Binding-site contacts:
Ligand atom O3 contacts residue VAL458 of chain 1.A at 3.0 Å (h-bond).
Ligand atom C5 contacts residue VAL458 of chain 1.A at 3.8 Å (hydrophobic).
Ligand atom O7 contacts residue ASN462 of chain 1.A at 4.1 Å.
Ligand atom C7 contacts residue GLN461 of chain 1.A at 4.4 Å.
Ligand atom C2 contacts residue ASN462 of chain 1.A at 2.5 Å.
Ligand atom C8 contacts residue SER25 of chain 1.A at 3.3 Å.
Ligand atom O5 contacts residue VAL458 of chain 1.A at 3.7 Å.
Ligand atom N2 contacts residue VAL458 of chain 1.A at 3.4 Å (h-bond).
Ligand atom C3 contacts residue TYR460 of chain 1.A at 4.3 Å (hydrophobic).
Ligand atom O7 contacts residue VAL458 of chain 1.A at 4.2 Å.
Ligand atom C3 contacts residue VAL458 of chain 1.A at 3.7 Å (hydrophobic).
Ligand atom N2 contacts residue ASN462 of chain 1.A at 2.9 Å (h-bond).
Ligand atom C5 contacts residue ASN462 of chain 1.A at 3.6 Å.
Ligand atom C7 contacts residue ASN462 of chain 1.A at 3.8 Å.
Ligand atom C6 contacts residue ASN462 of chain 1.A at 4.4 Å.
Ligand atom C3 contacts residue ASN462 of chain 1.A at 3.8 Å.
Ligand atom C6 contacts residue VAL458 of chain 1.A at 3.8 Å (hydrophobic).
Ligand atom C8 contacts residue VAL458 of chain 1.A at 3.4 Å (hydrophobic).
Ligand atom O5 contacts residue ASN462 of chain 1.A at 2.4 Å (h-bond).
Ligand atom C2 contacts residue VAL458 of chain 1.A at 4.2 Å (hydrophobic).
Ligand atom C7 contacts residue TYR460 of chain 1.A at 3.5 Å (hydrophobic).
Ligand atom O6 contacts residue ASN462 of chain 1.A at 3.8 Å.
Ligand atom C2 contacts residue TYR460 of chain 1.A at 3.8 Å (hydrophobic).
Ligand atom C1 contacts residue TYR460 of chain 1.A at 3.7 Å (hydrophobic).
Ligand atom C1 contacts residue VAL458 of chain 1.A at 4.4 Å (hydrophobic).
Ligand atom C6 contacts residue PRO410 of chain 1.A at 4.1 Å (hydrophobic).
Ligand atom N2 contacts residue GLN461 of chain 1.A at 4.5 Å.
Ligand atom C8 contacts residue TYR460 of chain 1.A at 3.4 Å (hydrophobic).
Ligand atom C1 contacts residue ASN462 of chain 1.A at 1.5 Å.
Ligand atom C8 contacts residue THR459 of chain 1.A at 4.2 Å.
Ligand atom C8 contacts residue GLN461 of chain 1.A at 3.5 Å.
Ligand atom O6 contacts residue PRO410 of chain 1.A at 3.3 Å.
Ligand atom C7 contacts residue VAL458 of chain 1.A at 3.5 Å (hydrophobic).
Ligand atom C4 contacts residue ASN462 of chain 1.A at 4.3 Å.
Ligand atom N2 contacts residue TYR460 of chain 1.A at 2.8 Å (h-bond).

Sequence of chain 1.A:
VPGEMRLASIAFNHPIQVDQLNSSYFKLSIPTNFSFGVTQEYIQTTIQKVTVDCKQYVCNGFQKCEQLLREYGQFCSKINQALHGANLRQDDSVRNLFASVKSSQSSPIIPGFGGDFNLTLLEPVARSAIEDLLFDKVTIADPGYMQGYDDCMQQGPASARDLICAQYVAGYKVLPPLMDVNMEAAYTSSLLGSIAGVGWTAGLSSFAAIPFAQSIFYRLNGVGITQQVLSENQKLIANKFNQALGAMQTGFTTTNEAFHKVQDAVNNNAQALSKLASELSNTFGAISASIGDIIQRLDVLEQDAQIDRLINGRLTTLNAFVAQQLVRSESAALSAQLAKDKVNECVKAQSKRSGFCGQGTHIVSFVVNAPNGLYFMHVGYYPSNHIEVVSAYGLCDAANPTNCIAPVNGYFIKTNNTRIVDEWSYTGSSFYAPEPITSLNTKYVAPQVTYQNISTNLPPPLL

A small-molecule ligand and the protein it binds are described below.
Small molecule (SMILES): CC(=O)N[C@H]1[C@H](O[C@H]2[C@H](O)[C@@H](NC(C)=O)CO[C@@H]2CO)O[C@H](CO)[C@@H](O)[C@@H]1O